The protein below binds the small molecule below.
Small molecule (SMILES): C=CC(=O)N1CCC[C@@H](n2nc(-c3cn(C)c4ccccc34)c3c(N)ncnc32)C1

Binding-site contacts:
Ligand atom CAP contacts residue LEU93 of chain 1.A at 3.9 Å (hydrophobic).
Ligand atom CBB contacts residue ARG146 of chain 1.A at 3.5 Å.
Ligand atom CAO contacts residue ALA48 of chain 1.A at 3.5 Å (hydrophobic).
Ligand atom CAR contacts residue MET95 of chain 1.A at 3.7 Å (hydrophobic).
Ligand atom CAQ contacts residue MET95 of chain 1.A at 3.6 Å (hydrophobic).
Ligand atom CBB contacts residue CYS102 of chain 1.A at 3.0 Å (hydrophobic).
Ligand atom CBA contacts residue CYS102 of chain 1.A at 3.8 Å (hydrophobic).
Ligand atom CAQ contacts residue LEU93 of chain 1.A at 3.7 Å (hydrophobic).
Ligand atom CAQ contacts residue LYS50 of chain 1.A at 3.7 Å.
Ligand atom CAU contacts residue LEU23 of chain 1.A at 3.9 Å (hydrophobic).
Ligand atom CAP contacts residue MET95 of chain 1.A at 3.5 Å (hydrophobic).
Ligand atom CAL contacts residue MET95 of chain 1.A at 3.5 Å (hydrophobic).
Ligand atom CAJ contacts residue MET95 of chain 1.A at 4.0 Å (hydrophobic).
Ligand atom C6 contacts residue ALA48 of chain 1.A at 3.4 Å (hydrophobic).
Ligand atom CAI contacts residue LEU149 of chain 1.A at 3.9 Å (hydrophobic).
Ligand atom NAY contacts residue GLN96 of chain 1.A at 3.0 Å (h-bond).
Ligand atom CAP contacts residue ILE49 of chain 1.A at 4.0 Å (hydrophobic).
Ligand atom CAZ contacts residue GLU67 of chain 1.A at 3.7 Å.
Ligand atom C2 contacts residue LEU23 of chain 1.A at 3.8 Å (hydrophobic).
Ligand atom NAM contacts residue MET95 of chain 1.A at 3.8 Å.
Ligand atom NAY contacts residue MET95 of chain 1.A at 3.4 Å.
Ligand atom NAY contacts residue LEU149 of chain 1.A at 4.0 Å.
Ligand atom CAZ contacts residue ASP160 of chain 1.A at 3.4 Å.
Ligand atom C5 contacts residue LEU149 of chain 1.A at 3.8 Å (hydrophobic).
Ligand atom CAO contacts residue VAL31 of chain 1.A at 3.9 Å (hydrophobic).
Ligand atom CAP contacts residue ALA48 of chain 1.A at 3.5 Å (hydrophobic).
Ligand atom CAZ contacts residue THR159 of chain 1.A at 3.4 Å.
Ligand atom OBC contacts residue CYS102 of chain 1.A at 3.8 Å.
Ligand atom CAK contacts residue MET95 of chain 1.A at 3.6 Å (hydrophobic).
Ligand atom N1 contacts residue MET98 of chain 1.A at 3.2 Å (h-bond).
Ligand atom CAO contacts residue MET95 of chain 1.A at 3.6 Å (hydrophobic).
Ligand atom CBD contacts residue ARG146 of chain 1.A at 3.5 Å.
Ligand atom C6 contacts residue LEU149 of chain 1.A at 3.9 Å (hydrophobic).
Ligand atom C2 contacts residue MET98 of chain 1.A at 3.2 Å (hydrophobic).
Ligand atom N1 contacts residue ALA48 of chain 1.A at 3.6 Å.
Ligand atom OBC contacts residue ASP105 of chain 1.A at 3.8 Å.
Ligand atom NAY contacts residue ALA48 of chain 1.A at 3.2 Å.
Ligand atom CAP contacts residue LYS50 of chain 1.A at 3.7 Å.
Ligand atom N3 contacts residue LEU23 of chain 1.A at 3.9 Å.
Ligand atom CBD contacts residue CYS102 of chain 1.A at 1.6 Å (hydrophobic).

Sequence of chain 1.A:
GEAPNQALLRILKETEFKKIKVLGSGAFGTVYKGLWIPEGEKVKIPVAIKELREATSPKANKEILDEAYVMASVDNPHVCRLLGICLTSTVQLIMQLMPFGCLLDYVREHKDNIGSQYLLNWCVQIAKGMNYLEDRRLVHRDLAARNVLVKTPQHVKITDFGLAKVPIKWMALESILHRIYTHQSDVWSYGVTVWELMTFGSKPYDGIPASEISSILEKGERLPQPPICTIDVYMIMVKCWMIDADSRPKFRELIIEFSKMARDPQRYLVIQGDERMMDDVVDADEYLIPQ